The small molecule below binds the protein below.
Small molecule (SMILES): Nc1ccn([C@H]2C[C@H](O[P](=O)(O)OC[C@H]3O[C@@H](n4cnc5c(=O)nc(N)[nH]c54)C[C@@H]3O[P](=O)(O)OC[C@H]3O[C@@H](n4cnc5c(=O)nc(N)[nH]c54)C[C@@H]3O)[C@@H](CO[P](=O)(O)O[C@H]3C[C@H](n4ccc(N)nc4=O)O[C@@H]3CO[P](=O)(O)O[C@H]3C[C@H](n4cnc5c(=O)[nH]c(N)nc54)O[C@@H]3CO[P](=O)(S)O[C@H]3C[C@H](n4cnc5c(=O)nc(N)[nH]c54)O[C@@H]3CO[P](=O)(O)O[C@H]3C[C@H](n4ccc(N)nc4=O)O[C@@H]3COP(=O)=O)O2)c(=O)n1

Sequence of chain 1.A:
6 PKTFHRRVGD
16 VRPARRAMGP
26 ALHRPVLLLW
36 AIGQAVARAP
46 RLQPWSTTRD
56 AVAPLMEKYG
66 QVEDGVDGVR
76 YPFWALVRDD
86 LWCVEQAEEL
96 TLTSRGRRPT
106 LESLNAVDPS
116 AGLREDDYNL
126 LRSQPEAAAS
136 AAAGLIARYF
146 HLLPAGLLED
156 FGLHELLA

Binding-site contacts:
Ligand atom N1 contacts residue DC6 of chain 1.B at 2.9 Å (h-bond).
Ligand atom N2 contacts residue DC2 of chain 1.B at 2.8 Å (h-bond).
Ligand atom N3 contacts residue DG7 of chain 1.B at 3.0 Å (h-bond).
Ligand atom N4 contacts residue DC2 of chain 1.B at 3.3 Å (h-bond).
Ligand atom OP2 contacts residue LEU106 of chain 1.A at 3.0 Å (h-bond).
Ligand atom OP1 contacts residue GLU107 of chain 1.A at 3.2 Å (salt-bridge).
Ligand atom N4 contacts residue DG7 of chain 1.B at 2.8 Å (h-bond).
Ligand atom O2 contacts residue DG3 of chain 1.B at 2.9 Å (h-bond).
Ligand atom O2 contacts residue DG7 of chain 1.B at 3.1 Å (h-bond).
Ligand atom N2 contacts residue DC6 of chain 1.B at 2.8 Å (h-bond).
Ligand atom N1 contacts residue DC5 of chain 1.B at 2.9 Å (h-bond).
Ligand atom O6 contacts residue DC2 of chain 1.B at 2.9 Å (h-bond).
Ligand atom C4' contacts residue ARG20 of chain 1.A at 3.4 Å.
Ligand atom O5' contacts residue THR98 of chain 1.A at 3.4 Å (h-bond).
Ligand atom N2 contacts residue DG7 of chain 1.B at 3.2 Å.
Ligand atom N1 contacts residue DC2 of chain 1.B at 3.0 Å (h-bond).
Ligand atom N3 contacts residue GS4 of chain 1.B at 3.0 Å (h-bond).
Ligand atom N2 contacts residue DC6 of chain 1.B at 3.3 Å (h-bond).
Ligand atom O6 contacts residue ARG103 of chain 1.A at 3.0 Å (salt-bridge).
Ligand atom C6 contacts residue DC1 of chain 1.B at 3.1 Å.
Ligand atom C8 contacts residue THR98 of chain 1.A at 3.4 Å.
Ligand atom C5' contacts residue ARG20 of chain 1.A at 3.3 Å.
Ligand atom O6 contacts residue DC6 of chain 1.B at 3.0 Å (h-bond).
Ligand atom O3' contacts residue ARG20 of chain 1.A at 2.8 Å (salt-bridge).
Ligand atom N7 contacts residue PO41 of chain 1.F at 2.8 Å (h-bond).
Ligand atom N2 contacts residue DC5 of chain 1.B at 2.9 Å (h-bond).
Ligand atom N4 contacts residue GS4 of chain 1.B at 2.9 Å (h-bond).
Ligand atom N3 contacts residue DG3 of chain 1.B at 2.9 Å (h-bond).
Ligand atom N4 contacts residue ARG102 of chain 1.A at 3.0 Å.
Ligand atom N1 contacts residue DC1 of chain 1.B at 2.9 Å (h-bond).
Ligand atom O2 contacts residue GS4 of chain 1.B at 2.9 Å (h-bond).
Ligand atom O6 contacts residue DC1 of chain 1.B at 2.9 Å (h-bond).
Ligand atom O6 contacts residue PO41 of chain 1.F at 2.6 Å (h-bond).
Ligand atom OP1 contacts residue LEU106 of chain 1.A at 3.4 Å (h-bond).
Ligand atom N7 contacts residue ARG103 of chain 1.A at 3.2 Å (salt-bridge).
Ligand atom N4 contacts residue DG3 of chain 1.B at 2.9 Å (h-bond).
Ligand atom N7 contacts residue SER99 of chain 1.A at 2.8 Å (h-bond).
Ligand atom OP2 contacts residue THR98 of chain 1.A at 2.8 Å (h-bond).
Ligand atom N2 contacts residue DC1 of chain 1.B at 3.1 Å (h-bond).
Ligand atom O6 contacts residue DC5 of chain 1.B at 2.8 Å (h-bond).